Binding-site contacts:
Ligand atom N2 contacts residue ASP127 of chain 1.A at 2.7 Å (salt-bridge).
Ligand atom O6 contacts residue ASN124 of chain 1.A at 3.4 Å (h-bond).
Ligand atom O2G contacts residue GLY69 of chain 1.A at 3.0 Å (h-bond).
Ligand atom C3' contacts residue SER40 of chain 1.A at 3.3 Å.
Ligand atom O2G contacts residue SER20 of chain 1.A at 3.5 Å.
Ligand atom O2' contacts residue ASN37 of chain 1.A at 2.8 Å (h-bond).
Ligand atom O2A contacts residue SER40 of chain 1.A at 3.0 Å (h-bond).
Ligand atom O6 contacts residue ASP127 of chain 1.A at 3.4 Å (salt-bridge).
Ligand atom N2 contacts residue LEU156 of chain 1.A at 3.4 Å.
Ligand atom N1 contacts residue LEU156 of chain 1.A at 3.4 Å.
Ligand atom O3A contacts residue GLY23 of chain 1.A at 3.2 Å (h-bond).
Ligand atom O3' contacts residue LEU38 of chain 1.A at 2.7 Å (h-bond).
Ligand atom O2B contacts residue MG1 of chain 1.D at 2.0 Å.
Ligand atom O1B contacts residue GLY23 of chain 1.A at 3.1 Å (h-bond).
Ligand atom O2G contacts residue LYS24 of chain 1.A at 2.7 Å (salt-bridge).
Ligand atom N3B contacts residue MG1 of chain 1.D at 3.4 Å.
Ligand atom O1A contacts residue GLY23 of chain 1.A at 3.2 Å.
Ligand atom O2' contacts residue PHE36 of chain 1.A at 3.5 Å.
Ligand atom O6 contacts residue LEU156 of chain 1.A at 3.1 Å (h-bond).
Ligand atom O1B contacts residue VAL22 of chain 1.A at 3.4 Å (h-bond).
Ligand atom O2G contacts residue ALA68 of chain 1.A at 3.4 Å.
Ligand atom O4' contacts residue LYS125 of chain 1.A at 3.2 Å (salt-bridge).
Ligand atom PB contacts residue MG1 of chain 1.D at 3.2 Å.
Ligand atom N1 contacts residue ASP127 of chain 1.A at 2.7 Å (salt-bridge).
Ligand atom O1B contacts residue LYS24 of chain 1.A at 2.7 Å (salt-bridge).
Ligand atom C2' contacts residue SER40 of chain 1.A at 3.4 Å.
Ligand atom O1A contacts residue SER25 of chain 1.A at 3.4 Å (h-bond).
Ligand atom PG contacts residue MG1 of chain 1.D at 3.1 Å.
Ligand atom N7 contacts residue ASN124 of chain 1.A at 3.2 Å (h-bond).
Ligand atom O2' contacts residue LEU38 of chain 1.A at 3.1 Å (h-bond).
Ligand atom O1G contacts residue THR43 of chain 1.A at 2.8 Å (h-bond).
Ligand atom O2B contacts residue SER25 of chain 1.A at 3.0 Å (h-bond).
Ligand atom O1G contacts residue MG1 of chain 1.D at 1.9 Å.
Ligand atom O6 contacts residue SER154 of chain 1.A at 3.4 Å.
Ligand atom O1A contacts residue ASN26 of chain 1.A at 3.0 Å (h-bond).
Ligand atom O5' contacts residue SER40 of chain 1.A at 3.5 Å (h-bond).
Ligand atom O3G contacts residue SER42 of chain 1.A at 2.7 Å (h-bond).
Ligand atom N3B contacts residue GLY21 of chain 1.A at 3.1 Å (h-bond).
Ligand atom O3G contacts residue SER20 of chain 1.A at 2.5 Å (h-bond).
Ligand atom O6 contacts residue ALA155 of chain 1.A at 2.8 Å (h-bond).

The protein below binds the small molecule below.
Small molecule (SMILES): Nc1nc2c(ncn2[C@@H]2O[C@H](CO[P](=O)(O)O[P](=O)(O)NP(=O)(O)O)[C@@H](O)[C@H]2O)c(=O)[nH]1

Sequence of chain 1.A:
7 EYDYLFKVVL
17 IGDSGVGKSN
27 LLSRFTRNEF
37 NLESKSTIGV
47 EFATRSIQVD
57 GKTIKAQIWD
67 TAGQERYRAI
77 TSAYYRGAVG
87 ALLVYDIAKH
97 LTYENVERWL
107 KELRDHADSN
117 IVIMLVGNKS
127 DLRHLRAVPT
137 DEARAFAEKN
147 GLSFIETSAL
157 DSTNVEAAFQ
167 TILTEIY